Binding-site contacts:
Ligand atom C4 contacts residue LYS86 of chain 1.E at 3.5 Å.
Ligand atom O1 contacts residue SER130 of chain 1.E at 3.1 Å.
Ligand atom C1 contacts residue LYS86 of chain 1.E at 2.4 Å.
Ligand atom O1 contacts residue THR110 of chain 1.E at 2.4 Å (h-bond).
Ligand atom C1 contacts residue SER130 of chain 1.E at 3.3 Å.
Ligand atom C3 contacts residue THR26 of chain 1.E at 3.8 Å.
Ligand atom C2 contacts residue LYS86 of chain 1.E at 1.3 Å.
Ligand atom O3P contacts residue ARG135 of chain 1.E at 2.8 Å (salt-bridge).
Ligand atom C5 contacts residue ASP6 of chain 1.E at 3.2 Å.
Ligand atom O1P contacts residue ARG169 of chain 1.E at 3.5 Å (salt-bridge).
Ligand atom O1P contacts residue ARG135 of chain 1.E at 2.8 Å (salt-bridge).
Ligand atom C1 contacts residue ASN108 of chain 1.E at 3.9 Å.
Ligand atom P contacts residue ARG135 of chain 1.E at 3.8 Å.
Ligand atom O1 contacts residue PHE132 of chain 1.E at 3.6 Å.
Ligand atom O3 contacts residue THR27 of chain 1.E at 3.4 Å (h-bond).
Ligand atom C1 contacts residue THR110 of chain 1.E at 3.8 Å.
Ligand atom O2P contacts residue ARG169 of chain 1.E at 3.6 Å (salt-bridge).
Ligand atom C2 contacts residue THR26 of chain 1.E at 3.9 Å.
Ligand atom O4 contacts residue LYS86 of chain 1.E at 3.5 Å (salt-bridge).
Ligand atom C4 contacts residue PHE132 of chain 1.E at 3.7 Å (hydrophobic).
Ligand atom O3 contacts residue ASN28 of chain 1.E at 3.5 Å (h-bond).
Ligand atom O1P contacts residue SER167 of chain 1.E at 2.6 Å (h-bond).
Ligand atom O3 contacts residue ASP6 of chain 1.E at 2.7 Å (salt-bridge).
Ligand atom O2P contacts residue SER167 of chain 1.E at 3.8 Å.
Ligand atom O5 contacts residue SER167 of chain 1.E at 2.9 Å (h-bond).
Ligand atom C5 contacts residue ASN28 of chain 1.E at 3.9 Å.
Ligand atom O5 contacts residue ASP6 of chain 1.E at 2.6 Å (salt-bridge).
Ligand atom C6 contacts residue PHE132 of chain 1.E at 3.6 Å (hydrophobic).
Ligand atom C4 contacts residue ASN28 of chain 1.E at 3.8 Å.
Ligand atom C3 contacts residue ASP6 of chain 1.E at 3.3 Å.
Ligand atom C3 contacts residue LYS86 of chain 1.E at 2.5 Å.
Ligand atom O6 contacts residue ASP6 of chain 1.E at 3.9 Å.
Ligand atom O5 contacts residue ALA166 of chain 1.E at 3.5 Å.
Ligand atom O1 contacts residue LYS86 of chain 1.E at 3.0 Å (salt-bridge).
Ligand atom P contacts residue SER167 of chain 1.E at 3.6 Å.
Ligand atom O3 contacts residue LYS86 of chain 1.E at 2.7 Å (salt-bridge).
Ligand atom O6 contacts residue SER167 of chain 1.E at 3.3 Å.
Ligand atom O3 contacts residue THR26 of chain 1.E at 3.6 Å.
Ligand atom O4 contacts residue PHE132 of chain 1.E at 3.5 Å.
Ligand atom O4 contacts residue ASN28 of chain 1.E at 2.8 Å (h-bond).

Sequence of chain 1.E:
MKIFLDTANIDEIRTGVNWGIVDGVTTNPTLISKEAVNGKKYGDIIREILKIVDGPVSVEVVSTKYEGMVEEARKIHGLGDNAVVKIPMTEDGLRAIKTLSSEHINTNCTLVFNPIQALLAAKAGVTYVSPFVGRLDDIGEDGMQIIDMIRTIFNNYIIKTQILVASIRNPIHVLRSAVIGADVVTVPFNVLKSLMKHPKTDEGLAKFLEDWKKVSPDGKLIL

The protein below binds the small molecule below.
Small molecule (SMILES): O=C(CO)[C@@H](O)[C@H](O)[C@H](O)COP(=O)(O)O

Sequence of chain 1.A:
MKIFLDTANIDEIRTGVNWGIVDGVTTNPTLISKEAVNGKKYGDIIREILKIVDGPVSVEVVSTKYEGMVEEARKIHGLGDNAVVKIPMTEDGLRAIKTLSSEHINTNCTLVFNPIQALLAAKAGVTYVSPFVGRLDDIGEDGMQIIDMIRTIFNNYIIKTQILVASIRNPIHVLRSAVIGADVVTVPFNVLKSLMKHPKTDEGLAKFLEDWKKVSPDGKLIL